Sequence of chain 2.B:
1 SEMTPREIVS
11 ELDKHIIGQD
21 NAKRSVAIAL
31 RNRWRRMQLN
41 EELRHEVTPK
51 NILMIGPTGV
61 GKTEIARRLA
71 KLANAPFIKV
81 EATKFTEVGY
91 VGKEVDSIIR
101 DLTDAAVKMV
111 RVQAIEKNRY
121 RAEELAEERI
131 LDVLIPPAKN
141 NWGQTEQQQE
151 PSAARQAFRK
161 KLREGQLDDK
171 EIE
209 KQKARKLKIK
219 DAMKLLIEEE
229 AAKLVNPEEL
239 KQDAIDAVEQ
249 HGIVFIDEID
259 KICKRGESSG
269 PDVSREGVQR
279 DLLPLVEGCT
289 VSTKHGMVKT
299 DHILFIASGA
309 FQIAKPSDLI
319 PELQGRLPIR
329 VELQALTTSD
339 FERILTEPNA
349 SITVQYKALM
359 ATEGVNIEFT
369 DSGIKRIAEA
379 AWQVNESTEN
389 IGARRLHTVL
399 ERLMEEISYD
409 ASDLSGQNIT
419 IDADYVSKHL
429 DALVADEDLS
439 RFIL

Binding-site contacts:
Ligand atom N6 contacts residue ILE16 of chain 2.A at 3.2 Å.
Ligand atom O3G contacts residue THR58 of chain 2.A at 2.9 Å.
Ligand atom N3B contacts residue ARG392 of chain 2.A at 3.3 Å (salt-bridge).
Ligand atom O5' contacts residue ARG392 of chain 2.A at 3.3 Å (salt-bridge).
Ligand atom O2' contacts residue HIS395 of chain 2.A at 3.4 Å.
Ligand atom PB contacts residue GLY61 of chain 2.A at 3.4 Å.
Ligand atom O3A contacts residue GLY61 of chain 2.A at 2.8 Å (h-bond).
Ligand atom C2 contacts residue GLY61 of chain 2.A at 3.5 Å.
Ligand atom O2B contacts residue LYS62 of chain 2.A at 3.0 Å (salt-bridge).
Ligand atom N7 contacts residue HIS15 of chain 2.A at 3.1 Å (h-bond).
Ligand atom O1B contacts residue LYS62 of chain 2.A at 3.0 Å.
Ligand atom N1 contacts residue VAL60 of chain 2.A at 3.0 Å (h-bond).
Ligand atom N6 contacts residue ILE17 of chain 2.A at 2.5 Å (h-bond).
Ligand atom O1G contacts residue PRO57 of chain 2.A at 2.6 Å (h-bond).
Ligand atom O3G contacts residue GLY59 of chain 2.A at 3.1 Å (h-bond).
Ligand atom C2 contacts residue ALA391 of chain 2.A at 3.6 Å (hydrophobic).
Ligand atom O5' contacts residue GLY59 of chain 2.A at 3.6 Å.
Ligand atom PA contacts residue THR63 of chain 2.A at 3.4 Å.
Ligand atom O3A contacts residue VAL60 of chain 2.A at 3.6 Å (h-bond).
Ligand atom O1A contacts residue GLU64 of chain 2.A at 3.2 Å (salt-bridge).
Ligand atom O2A contacts residue ARG392 of chain 2.A at 3.2 Å (salt-bridge).
Ligand atom O1B contacts residue GLY61 of chain 2.A at 3.5 Å (h-bond).
Ligand atom N3B contacts residue GLY59 of chain 2.A at 3.0 Å (h-bond).
Ligand atom C2 contacts residue GLY59 of chain 2.A at 3.4 Å.
Ligand atom PG contacts residue GLY59 of chain 2.A at 3.2 Å.
Ligand atom O2B contacts residue GLY61 of chain 2.A at 2.8 Å (h-bond).
Ligand atom O4' contacts residue ALA391 of chain 2.A at 3.1 Å.
Ligand atom N1 contacts residue LEU334 of chain 2.A at 3.2 Å.
Ligand atom O1G contacts residue LYS62 of chain 2.A at 2.9 Å (salt-bridge).
Ligand atom O1G contacts residue GLY59 of chain 2.A at 3.0 Å (h-bond).
Ligand atom O2B contacts residue VAL60 of chain 2.A at 2.9 Å (h-bond).
Ligand atom O2A contacts residue THR63 of chain 2.A at 2.5 Å (h-bond).
Ligand atom O1A contacts residue GLY61 of chain 2.A at 2.9 Å (h-bond).
Ligand atom O1A contacts residue THR63 of chain 2.A at 3.1 Å.
Ligand atom O3G contacts residue ARG392 of chain 2.A at 2.8 Å (salt-bridge).
Ligand atom N3 contacts residue ALA391 of chain 2.A at 3.0 Å.
Ligand atom PA contacts residue GLY61 of chain 2.A at 3.6 Å.
Ligand atom O1G contacts residue THR58 of chain 2.A at 2.8 Å.
Ligand atom C2 contacts residue VAL60 of chain 2.A at 3.1 Å (hydrophobic).
Ligand atom O1B contacts residue THR63 of chain 2.A at 2.5 Å (h-bond).

The small molecule below binds the protein below.
Small molecule (SMILES): Nc1ncnc2c1ncn2[C@@H]1O[C@H](CO[P](=O)(O)O[P](=O)(O)NP(=O)(O)O)[C@@H](O)[C@H]1O

Sequence of chain 2.A:
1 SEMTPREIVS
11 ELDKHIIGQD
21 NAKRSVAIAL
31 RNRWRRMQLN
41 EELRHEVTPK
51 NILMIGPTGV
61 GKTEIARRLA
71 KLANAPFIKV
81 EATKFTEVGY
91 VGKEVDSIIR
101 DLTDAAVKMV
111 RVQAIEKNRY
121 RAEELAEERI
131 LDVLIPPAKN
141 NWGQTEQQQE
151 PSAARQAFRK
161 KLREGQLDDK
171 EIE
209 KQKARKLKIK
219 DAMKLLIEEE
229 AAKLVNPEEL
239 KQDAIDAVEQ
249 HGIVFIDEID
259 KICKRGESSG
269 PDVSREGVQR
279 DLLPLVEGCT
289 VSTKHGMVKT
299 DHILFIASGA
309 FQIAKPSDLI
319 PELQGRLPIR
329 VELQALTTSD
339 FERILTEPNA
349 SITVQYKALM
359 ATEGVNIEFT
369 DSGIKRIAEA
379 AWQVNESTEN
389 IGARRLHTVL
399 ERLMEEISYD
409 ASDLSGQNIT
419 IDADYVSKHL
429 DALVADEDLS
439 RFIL